Binding-site contacts:
Ligand atom OP1 contacts residue LYS68 of chain 40.C at 3.2 Å (salt-bridge).
Ligand atom OP1 contacts residue LYS12 of chain 40.F at 3.9 Å.
Ligand atom C6 contacts residue U2 of chain 59.G at 3.4 Å.
Ligand atom C2 contacts residue U1 of chain 59.G at 3.9 Å.
Ligand atom O2 contacts residue C6 of chain 59.G at 2.9 Å (h-bond).
Ligand atom N3 contacts residue U1 of chain 59.G at 3.9 Å.
Ligand atom C6 contacts residue U5 of chain 59.G at 3.6 Å.
Ligand atom N1 contacts residue U2 of chain 59.G at 2.8 Å.
Ligand atom N3 contacts residue C6 of chain 59.G at 3.2 Å (h-bond).
Ligand atom OP1 contacts residue PHE76 of chain 40.C at 3.7 Å.
Ligand atom O2 contacts residue U1 of chain 59.G at 2.9 Å (h-bond).
Ligand atom N3 contacts residue A4 of chain 59.G at 3.8 Å.
Ligand atom N1 contacts residue U5 of chain 59.G at 3.7 Å.
Ligand atom N3 contacts residue U5 of chain 59.G at 3.6 Å.
Ligand atom OP1 contacts residue LYS8 of chain 40.F at 3.1 Å.
Ligand atom O4 contacts residue U5 of chain 59.G at 2.8 Å (h-bond).
Ligand atom C2 contacts residue U3 of chain 59.G at 3.8 Å.
Ligand atom C2 contacts residue GLN61 of chain 40.C at 3.9 Å.
Ligand atom N1 contacts residue U3 of chain 59.G at 3.8 Å.
Ligand atom O2' contacts residue LEU64 of chain 40.C at 3.9 Å.
Ligand atom C6 contacts residue A4 of chain 59.G at 3.7 Å.
Ligand atom N3 contacts residue GLN61 of chain 40.C at 3.6 Å.
Ligand atom C2 contacts residue C6 of chain 59.G at 3.4 Å.
Ligand atom C4 contacts residue A4 of chain 59.G at 3.2 Å.
Ligand atom O2 contacts residue U2 of chain 59.G at 3.6 Å.
Ligand atom O2 contacts residue GLN61 of chain 40.C at 3.9 Å.
Ligand atom C4 contacts residue U1 of chain 59.G at 3.7 Å.
Ligand atom N6 contacts residue U2 of chain 59.G at 2.6 Å (h-bond).
Ligand atom O2' contacts residue THR57 of chain 40.C at 3.2 Å.
Ligand atom O4 contacts residue U1 of chain 59.G at 2.8 Å (h-bond).
Ligand atom O4 contacts residue A4 of chain 59.G at 2.6 Å (h-bond).
Ligand atom OP2 contacts residue LYS8 of chain 40.F at 3.8 Å.
Ligand atom OP1 contacts residue LEU56 of chain 40.C at 2.8 Å.
Ligand atom C5 contacts residue U5 of chain 59.G at 3.9 Å.
Ligand atom N3 contacts residue U2 of chain 59.G at 3.6 Å.
Ligand atom C2 contacts residue A4 of chain 59.G at 3.9 Å.
Ligand atom C2 contacts residue U2 of chain 59.G at 3.6 Å.
Ligand atom C5 contacts residue A4 of chain 59.G at 2.8 Å.
Ligand atom N3 contacts residue U1 of chain 59.G at 3.8 Å.
Ligand atom C4 contacts residue U5 of chain 59.G at 3.7 Å.

Sequence of chain 59.C:
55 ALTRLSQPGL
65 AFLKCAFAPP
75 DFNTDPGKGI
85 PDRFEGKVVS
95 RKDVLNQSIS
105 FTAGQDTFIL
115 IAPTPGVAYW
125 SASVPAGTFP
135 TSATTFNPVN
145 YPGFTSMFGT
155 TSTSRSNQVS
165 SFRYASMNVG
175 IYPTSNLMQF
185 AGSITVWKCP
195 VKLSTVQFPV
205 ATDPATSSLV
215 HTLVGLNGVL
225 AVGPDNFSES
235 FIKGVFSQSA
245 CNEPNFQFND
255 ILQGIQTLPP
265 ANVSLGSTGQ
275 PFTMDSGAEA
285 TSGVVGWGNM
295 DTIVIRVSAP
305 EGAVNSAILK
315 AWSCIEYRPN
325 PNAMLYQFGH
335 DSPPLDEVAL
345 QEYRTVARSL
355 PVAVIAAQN

Sequence of chain 40.F:
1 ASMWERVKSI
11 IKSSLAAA

Sequence of chain 40.C:
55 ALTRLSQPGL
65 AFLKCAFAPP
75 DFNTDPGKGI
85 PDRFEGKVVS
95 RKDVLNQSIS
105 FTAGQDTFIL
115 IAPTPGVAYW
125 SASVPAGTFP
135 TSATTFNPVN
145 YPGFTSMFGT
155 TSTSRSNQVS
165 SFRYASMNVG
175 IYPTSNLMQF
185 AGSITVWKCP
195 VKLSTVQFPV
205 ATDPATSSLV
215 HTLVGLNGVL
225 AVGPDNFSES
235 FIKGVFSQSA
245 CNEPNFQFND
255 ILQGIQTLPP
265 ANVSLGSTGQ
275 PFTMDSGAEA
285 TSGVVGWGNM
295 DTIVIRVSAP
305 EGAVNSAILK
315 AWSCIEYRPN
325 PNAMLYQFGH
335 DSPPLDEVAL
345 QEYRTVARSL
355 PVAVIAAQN

This small molecule binds to this protein.
Small molecule (SMILES): Nc1ccn([C@@H]2O[C@H](CO[P](=O)(O)O[C@H]3[C@@H](O)[C@H](n4ccc(=O)[nH]c4=O)O[C@@H]3CO[P](=O)(O)O[C@H]3[C@@H](O)[C@H](n4cnc5c(N)ncnc54)O[C@@H]3CO)[C@@H](O[P](=O)(O)OC[C@H]3O[C@@H](n4ccc(=O)[nH]c4=O)[C@H](O)[C@@H]3O)[C@H]2O)c(=O)n1.O=c1ccn([C@@H]2O[C@H](CO[P](=O)(O)O[C@H]3[C@@H](O)[C@H](n4ccc(=O)[nH]c4=O)O[C@@H]3CO[P](=O)(O)O[C@H]3[C@@H](O)[C@H](n4ccc(=O)[nH]c4=O)O[C@@H]3CO)[C@@H](O)[C@H]2O)c(=O)[nH]1